The small molecule below binds the protein below.
Small molecule (SMILES): CC(=O)N[C@H]1[C@H](O[C@H]2[C@H](O)[C@@H](NC(C)=O)CO[C@@H]2CO)O[C@H](CO)[C@@H](O[C@@H]2O[C@H](CO)[C@@H](O)[C@H](O[C@H]3O[C@H](CO)[C@@H](O)[C@H](O)[C@@H]3O)[C@@H]2O)[C@@H]1O

Binding-site contacts:
Ligand atom C5 contacts residue ASP34 of chain 1.A at 4.2 Å.
Ligand atom C2 contacts residue ASP34 of chain 1.A at 3.6 Å.
Ligand atom C5 contacts residue ASN236 of chain 1.A at 3.7 Å.
Ligand atom O7 contacts residue LYS243 of chain 1.A at 4.4 Å.
Ligand atom C8 contacts residue MET254 of chain 1.A at 3.7 Å (hydrophobic).
Ligand atom C1 contacts residue LEU239 of chain 1.A at 4.5 Å (hydrophobic).
Ligand atom N2 contacts residue ASP34 of chain 1.A at 2.9 Å (salt-bridge).
Ligand atom C1 contacts residue GLY36 of chain 1.A at 4.3 Å.
Ligand atom O5 contacts residue ASN236 of chain 1.A at 2.4 Å (h-bond).
Ligand atom O5 contacts residue ARG195 of chain 1.A at 3.6 Å (salt-bridge).
Ligand atom O6 contacts residue ARG195 of chain 1.A at 3.1 Å (salt-bridge).
Ligand atom O2 contacts residue ASP34 of chain 1.A at 4.1 Å.
Ligand atom C6 contacts residue MET254 of chain 1.A at 3.7 Å (hydrophobic).
Ligand atom C3 contacts residue ASP34 of chain 1.A at 3.4 Å.
Ligand atom C1 contacts residue ASP34 of chain 1.A at 4.1 Å.
Ligand atom C2 contacts residue ASN236 of chain 1.A at 2.5 Å.
Ligand atom O5 contacts residue LEU239 of chain 1.A at 3.7 Å.
Ligand atom O7 contacts residue PRO37 of chain 1.A at 3.7 Å.
Ligand atom C8 contacts residue ASP34 of chain 1.A at 3.8 Å.
Ligand atom C1 contacts residue ASN236 of chain 1.A at 1.4 Å.
Ligand atom C7 contacts residue ASN236 of chain 1.A at 3.4 Å.
Ligand atom N2 contacts residue ASN236 of chain 1.A at 2.9 Å (h-bond).
Ligand atom O7 contacts residue ASN236 of chain 1.A at 3.6 Å (h-bond).
Ligand atom C7 contacts residue PRO37 of chain 1.A at 4.5 Å (hydrophobic).
Ligand atom O3 contacts residue GLY36 of chain 1.A at 3.9 Å.
Ligand atom O7 contacts residue ASN240 of chain 1.A at 4.2 Å.
Ligand atom O6 contacts residue THR256 of chain 1.A at 4.3 Å.
Ligand atom C7 contacts residue ASP34 of chain 1.A at 3.8 Å.
Ligand atom O6 contacts residue MET254 of chain 1.A at 4.2 Å.
Ligand atom C1 contacts residue ARG195 of chain 1.A at 4.4 Å.
Ligand atom C6 contacts residue ARG195 of chain 1.A at 3.7 Å.
Ligand atom N2 contacts residue VAL35 of chain 1.A at 4.4 Å.
Ligand atom C4 contacts residue ASN236 of chain 1.A at 4.4 Å.
Ligand atom C8 contacts residue VAL33 of chain 1.A at 4.1 Å (hydrophobic).
Ligand atom C5 contacts residue ARG195 of chain 1.A at 4.1 Å.
Ligand atom O4 contacts residue ASP34 of chain 1.A at 3.9 Å.
Ligand atom C4 contacts residue VAL35 of chain 1.A at 4.3 Å (hydrophobic).
Ligand atom O3 contacts residue ASP34 of chain 1.A at 3.6 Å.
Ligand atom C4 contacts residue GLY36 of chain 1.A at 4.4 Å.
Ligand atom C3 contacts residue ASN236 of chain 1.A at 3.8 Å.

Sequence of chain 1.A:
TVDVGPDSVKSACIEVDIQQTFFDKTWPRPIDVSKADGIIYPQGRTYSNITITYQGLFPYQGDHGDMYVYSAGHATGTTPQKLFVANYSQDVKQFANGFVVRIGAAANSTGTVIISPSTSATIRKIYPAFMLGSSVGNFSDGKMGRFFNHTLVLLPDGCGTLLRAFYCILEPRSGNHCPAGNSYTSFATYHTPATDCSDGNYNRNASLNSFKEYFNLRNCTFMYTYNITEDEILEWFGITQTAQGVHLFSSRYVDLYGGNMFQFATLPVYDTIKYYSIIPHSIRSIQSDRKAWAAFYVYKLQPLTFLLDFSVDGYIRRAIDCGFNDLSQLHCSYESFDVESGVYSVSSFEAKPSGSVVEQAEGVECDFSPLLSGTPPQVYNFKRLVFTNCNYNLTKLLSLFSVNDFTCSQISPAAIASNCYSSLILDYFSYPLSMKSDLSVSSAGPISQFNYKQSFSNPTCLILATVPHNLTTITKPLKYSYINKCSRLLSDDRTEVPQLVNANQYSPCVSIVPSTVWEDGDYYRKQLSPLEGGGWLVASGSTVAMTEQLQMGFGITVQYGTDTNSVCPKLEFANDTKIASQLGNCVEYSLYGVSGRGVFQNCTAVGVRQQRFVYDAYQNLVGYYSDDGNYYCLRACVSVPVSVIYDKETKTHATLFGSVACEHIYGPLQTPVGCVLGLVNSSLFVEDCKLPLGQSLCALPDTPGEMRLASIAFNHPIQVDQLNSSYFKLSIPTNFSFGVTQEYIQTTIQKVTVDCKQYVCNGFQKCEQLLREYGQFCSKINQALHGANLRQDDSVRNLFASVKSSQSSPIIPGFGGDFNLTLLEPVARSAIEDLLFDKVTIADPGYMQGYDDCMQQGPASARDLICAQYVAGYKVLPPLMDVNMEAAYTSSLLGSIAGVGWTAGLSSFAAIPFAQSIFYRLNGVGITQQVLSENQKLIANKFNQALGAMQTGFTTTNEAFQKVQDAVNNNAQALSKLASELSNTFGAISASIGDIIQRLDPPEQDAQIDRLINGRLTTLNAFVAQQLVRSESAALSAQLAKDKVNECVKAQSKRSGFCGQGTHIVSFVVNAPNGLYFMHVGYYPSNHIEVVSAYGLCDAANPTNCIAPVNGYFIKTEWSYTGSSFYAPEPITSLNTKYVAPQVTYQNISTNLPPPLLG